The small molecule below binds the protein below.
Small molecule (SMILES): CC(=O)[C@@]1(O)CC[C@H]2[C@@H]3CCC4=CC(=O)CC[C@]4(C)[C@H]3CC[C@@]21C

Binding-site contacts:
Ligand atom CAQ contacts residue ARG232 of chain 1.D at 2.8 Å.
Ligand atom CAH contacts residue SER109 of chain 1.D at 4.2 Å.
Ligand atom CAJ contacts residue SER109 of chain 1.D at 3.6 Å.
Ligand atom CAA contacts residue VAL469 of chain 1.D at 4.4 Å (hydrophobic).
Ligand atom CAS contacts residue SER109 of chain 1.D at 4.0 Å.
Ligand atom CAG contacts residue ARG232 of chain 1.D at 2.9 Å.
Ligand atom CAA contacts residue THR294 of chain 1.D at 3.3 Å.
Ligand atom CAQ contacts residue LEU196 of chain 1.D at 2.8 Å (hydrophobic).
Ligand atom CAJ contacts residue ASP286 of chain 1.D at 3.1 Å.
Ligand atom OAF contacts residue GLY290 of chain 1.D at 3.9 Å.
Ligand atom CAB contacts residue TRP200 of chain 1.D at 3.6 Å (hydrophobic).
Ligand atom OAD contacts residue VAL358 of chain 1.D at 4.4 Å.
Ligand atom OAF contacts residue HEM1 of chain 1.N at 4.3 Å.
Ligand atom OAE contacts residue ILE229 of chain 1.D at 4.2 Å.
Ligand atom CAA contacts residue HEM1 of chain 1.N at 4.3 Å.
Ligand atom CAK contacts residue MET197 of chain 1.D at 4.0 Å (hydrophobic).
Ligand atom CAP contacts residue HEM1 of chain 1.N at 4.2 Å.
Ligand atom CAG contacts residue VAL285 of chain 1.D at 4.1 Å (hydrophobic).
Ligand atom CAU contacts residue ASP286 of chain 1.D at 4.2 Å.
Ligand atom CAQ contacts residue VAL285 of chain 1.D at 4.5 Å (hydrophobic).
Ligand atom OAE contacts residue LEU196 of chain 1.D at 2.4 Å.
Ligand atom CAO contacts residue SER109 of chain 1.D at 3.9 Å.
Ligand atom CAI contacts residue LEU196 of chain 1.D at 2.7 Å (hydrophobic).
Ligand atom CAL contacts residue SER109 of chain 1.D at 3.0 Å.
Ligand atom CAI contacts residue ARG232 of chain 1.D at 4.3 Å.
Ligand atom CAS contacts residue ASP286 of chain 1.D at 4.3 Å.
Ligand atom OAF contacts residue THR294 of chain 1.D at 4.4 Å.
Ligand atom CAG contacts residue LEU196 of chain 1.D at 4.1 Å (hydrophobic).
Ligand atom CAR contacts residue ARG232 of chain 1.D at 4.3 Å.
Ligand atom CAO contacts residue HEM1 of chain 1.N at 3.6 Å.
Ligand atom OAD contacts residue HEM1 of chain 1.N at 3.9 Å.
Ligand atom CAC contacts residue LEU362 of chain 1.D at 4.4 Å (hydrophobic).
Ligand atom CAU contacts residue SER109 of chain 1.D at 4.0 Å.
Ligand atom CAH contacts residue ASP286 of chain 1.D at 4.1 Å.
Ligand atom CAM contacts residue LEU196 of chain 1.D at 3.7 Å (hydrophobic).
Ligand atom OAE contacts residue ARG232 of chain 1.D at 2.1 Å (salt-bridge).
Ligand atom CAL contacts residue ASP286 of chain 1.D at 4.0 Å.
Ligand atom CAA contacts residue VAL358 of chain 1.D at 4.0 Å (hydrophobic).
Ligand atom OAD contacts residue LEU362 of chain 1.D at 4.0 Å.
Ligand atom CAG contacts residue VAL101 of chain 1.D at 4.4 Å (hydrophobic).

Sequence of chain 1.D:
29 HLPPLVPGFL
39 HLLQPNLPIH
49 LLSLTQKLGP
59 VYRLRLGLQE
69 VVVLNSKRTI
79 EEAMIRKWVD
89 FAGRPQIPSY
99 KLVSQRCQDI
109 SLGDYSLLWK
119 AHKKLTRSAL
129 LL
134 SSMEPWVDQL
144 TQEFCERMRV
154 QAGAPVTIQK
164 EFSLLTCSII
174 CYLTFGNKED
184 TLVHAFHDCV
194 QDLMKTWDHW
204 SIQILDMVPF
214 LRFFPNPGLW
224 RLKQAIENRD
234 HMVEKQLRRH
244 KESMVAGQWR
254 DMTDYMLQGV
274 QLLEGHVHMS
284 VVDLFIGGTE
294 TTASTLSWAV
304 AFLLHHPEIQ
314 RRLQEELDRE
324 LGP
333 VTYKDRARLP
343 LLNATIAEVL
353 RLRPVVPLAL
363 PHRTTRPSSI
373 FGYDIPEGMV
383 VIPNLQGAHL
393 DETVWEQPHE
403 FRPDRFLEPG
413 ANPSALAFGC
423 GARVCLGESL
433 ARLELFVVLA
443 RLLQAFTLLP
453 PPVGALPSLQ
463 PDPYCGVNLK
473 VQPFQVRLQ